Sequence of chain 1.D:
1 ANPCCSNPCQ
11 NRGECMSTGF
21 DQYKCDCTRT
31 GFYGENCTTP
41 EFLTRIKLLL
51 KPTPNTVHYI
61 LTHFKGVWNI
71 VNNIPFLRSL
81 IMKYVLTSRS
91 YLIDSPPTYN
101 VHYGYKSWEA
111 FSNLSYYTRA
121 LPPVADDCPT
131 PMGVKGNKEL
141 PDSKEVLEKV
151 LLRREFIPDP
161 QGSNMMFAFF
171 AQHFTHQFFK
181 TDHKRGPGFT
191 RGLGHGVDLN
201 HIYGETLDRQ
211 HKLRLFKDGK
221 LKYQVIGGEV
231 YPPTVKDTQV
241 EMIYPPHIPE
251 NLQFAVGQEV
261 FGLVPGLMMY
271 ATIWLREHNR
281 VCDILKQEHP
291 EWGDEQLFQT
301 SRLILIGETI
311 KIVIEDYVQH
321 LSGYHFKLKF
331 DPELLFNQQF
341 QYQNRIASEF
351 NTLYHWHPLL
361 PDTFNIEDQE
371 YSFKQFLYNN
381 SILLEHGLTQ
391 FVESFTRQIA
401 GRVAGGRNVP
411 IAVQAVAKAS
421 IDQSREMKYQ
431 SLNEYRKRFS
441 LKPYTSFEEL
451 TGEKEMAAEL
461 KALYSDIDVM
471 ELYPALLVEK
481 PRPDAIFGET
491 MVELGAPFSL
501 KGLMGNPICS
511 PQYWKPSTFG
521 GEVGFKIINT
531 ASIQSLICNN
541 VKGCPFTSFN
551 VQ

The protein below binds the small molecule below.
Small molecule (SMILES): CC(=O)N[C@@H]1[C@@H](O)[C@H](O)[C@@H](CO)O[C@H]1O

Binding-site contacts:
Ligand atom C7 contacts residue GLN375 of chain 1.D at 4.3 Å.
Ligand atom C4 contacts residue ASN379 of chain 1.D at 4.1 Å.
Ligand atom C1 contacts residue ILE382 of chain 1.D at 3.9 Å (hydrophobic).
Ligand atom C2 contacts residue ASN379 of chain 1.D at 2.3 Å.
Ligand atom C5 contacts residue ASN379 of chain 1.D at 3.6 Å.
Ligand atom C1 contacts residue SER381 of chain 1.D at 4.4 Å.
Ligand atom O5 contacts residue ASN379 of chain 1.D at 2.4 Å (h-bond).
Ligand atom N2 contacts residue GLN375 of chain 1.D at 4.5 Å.
Ligand atom O6 contacts residue TYR371 of chain 1.D at 3.4 Å (h-bond).
Ligand atom C7 contacts residue ASN379 of chain 1.D at 3.4 Å.
Ligand atom C2 contacts residue GLN375 of chain 1.D at 4.5 Å.
Ligand atom C5 contacts residue ILE382 of chain 1.D at 4.2 Å (hydrophobic).
Ligand atom O5 contacts residue SER381 of chain 1.D at 4.3 Å.
Ligand atom O7 contacts residue ASN379 of chain 1.D at 3.6 Å.
Ligand atom C6 contacts residue ILE382 of chain 1.D at 4.3 Å (hydrophobic).
Ligand atom C1 contacts residue ASN379 of chain 1.D at 1.4 Å.
Ligand atom O5 contacts residue ILE382 of chain 1.D at 3.1 Å.
Ligand atom O7 contacts residue GLN375 of chain 1.D at 3.4 Å.
Ligand atom C1 contacts residue GLN375 of chain 1.D at 4.3 Å.
Ligand atom O6 contacts residue ILE382 of chain 1.D at 4.2 Å.
Ligand atom C3 contacts residue ASN379 of chain 1.D at 3.7 Å.
Ligand atom N2 contacts residue ASN379 of chain 1.D at 2.6 Å (h-bond).
Ligand atom C5 contacts residue SER381 of chain 1.D at 4.3 Å.
Ligand atom C6 contacts residue SER381 of chain 1.D at 4.4 Å.